The small molecule below binds the protein below.
Small molecule (SMILES): O=C(O)C1=C[C@H](O)[C@@H](O)[C@H](O[C@H]2[C@H](O)[C@@H](NS(=O)(=O)O)[C@@H](O[C@H]3[C@H](O)[C@@H](OS(=O)(=O)O)[C@H](O[C@H]4[C@H](O)[C@@H](NS(=O)(=O)O)[C@@H](O)O[C@@H]4COS(=O)(=O)O)O[C@H]3C(=O)O)O[C@@H]2COS(=O)(=O)O)O1

Binding-site contacts:
Ligand atom O6A contacts residue ARG579 of chain 1.A at 2.8 Å (salt-bridge).
Ligand atom O2S contacts residue ARG230 of chain 1.A at 2.6 Å (salt-bridge).
Ligand atom O3S contacts residue LYS755 of chain 1.A at 2.9 Å (salt-bridge).
Ligand atom O3S contacts residue ASN336 of chain 1.A at 3.1 Å (h-bond).
Ligand atom O2S contacts residue ASN336 of chain 1.A at 3.1 Å (h-bond).
Ligand atom O2S contacts residue SER554 of chain 1.A at 3.5 Å (h-bond).
Ligand atom O3S contacts residue PHE582 of chain 1.A at 3.2 Å.
Ligand atom O3S contacts residue GLY581 of chain 1.A at 3.2 Å.
Ligand atom O2S contacts residue LYS755 of chain 1.A at 2.8 Å (salt-bridge).
Ligand atom S contacts residue LYS755 of chain 1.A at 3.4 Å (salt-bridge).
Ligand atom O5 contacts residue ARG579 of chain 1.A at 3.1 Å (salt-bridge).
Ligand atom O4S contacts residue PRO492 of chain 1.A at 3.2 Å.
Ligand atom O5 contacts residue ARG233 of chain 1.A at 3.1 Å (salt-bridge).
Ligand atom O3 contacts residue ALA389 of chain 1.A at 3.2 Å (h-bond).
Ligand atom O5S contacts residue SER226 of chain 1.A at 3.0 Å (h-bond).
Ligand atom O3 contacts residue HIS337 of chain 1.A at 3.0 Å (h-bond).
Ligand atom O2S contacts residue ARG648 of chain 1.A at 3.5 Å (salt-bridge).
Ligand atom O6B contacts residue SER442 of chain 1.A at 3.2 Å (h-bond).
Ligand atom O1S contacts residue LYS755 of chain 1.A at 2.8 Å (salt-bridge).
Ligand atom O1S contacts residue ARG757 of chain 1.A at 3.0 Å (salt-bridge).
Ligand atom N2 contacts residue ARG757 of chain 1.A at 3.1 Å (salt-bridge).
Ligand atom O1S contacts residue ARG648 of chain 1.A at 3.0 Å (salt-bridge).
Ligand atom O6 contacts residue ASP70 of chain 1.A at 3.2 Å (salt-bridge).
Ligand atom O5S contacts residue GLU489 of chain 1.A at 3.1 Å (salt-bridge).
Ligand atom S1 contacts residue LYS755 of chain 1.A at 3.5 Å (salt-bridge).
Ligand atom O6 contacts residue ARG233 of chain 1.A at 3.3 Å (salt-bridge).
Ligand atom O1S contacts residue SER226 of chain 1.A at 3.3 Å (h-bond).
Ligand atom O3 contacts residue ARG757 of chain 1.A at 2.8 Å (salt-bridge).
Ligand atom O6B contacts residue ARG757 of chain 1.A at 2.6 Å (salt-bridge).
Ligand atom O2 contacts residue ARG579 of chain 1.A at 3.4 Å (salt-bridge).
Ligand atom N2 contacts residue ASN336 of chain 1.A at 3.4 Å (h-bond).
Ligand atom O6S contacts residue GLY71 of chain 1.A at 2.8 Å (h-bond).
Ligand atom O4 contacts residue HIS337 of chain 1.A at 3.2 Å (h-bond).
Ligand atom S1 contacts residue ASN336 of chain 1.A at 3.4 Å (h-bond).
Ligand atom O3 contacts residue ASN336 of chain 1.A at 3.2 Å (h-bond).
Ligand atom O6S contacts residue ARG233 of chain 1.A at 3.0 Å (salt-bridge).
Ligand atom O6S contacts residue ASP70 of chain 1.A at 3.5 Å (salt-bridge).
Ligand atom O2 contacts residue VAL393 of chain 1.A at 3.4 Å.
Ligand atom O3S contacts residue ARG579 of chain 1.A at 2.8 Å (salt-bridge).
Ligand atom O1S contacts residue LYS755 of chain 1.A at 3.1 Å (salt-bridge).

Sequence of chain 1.A:
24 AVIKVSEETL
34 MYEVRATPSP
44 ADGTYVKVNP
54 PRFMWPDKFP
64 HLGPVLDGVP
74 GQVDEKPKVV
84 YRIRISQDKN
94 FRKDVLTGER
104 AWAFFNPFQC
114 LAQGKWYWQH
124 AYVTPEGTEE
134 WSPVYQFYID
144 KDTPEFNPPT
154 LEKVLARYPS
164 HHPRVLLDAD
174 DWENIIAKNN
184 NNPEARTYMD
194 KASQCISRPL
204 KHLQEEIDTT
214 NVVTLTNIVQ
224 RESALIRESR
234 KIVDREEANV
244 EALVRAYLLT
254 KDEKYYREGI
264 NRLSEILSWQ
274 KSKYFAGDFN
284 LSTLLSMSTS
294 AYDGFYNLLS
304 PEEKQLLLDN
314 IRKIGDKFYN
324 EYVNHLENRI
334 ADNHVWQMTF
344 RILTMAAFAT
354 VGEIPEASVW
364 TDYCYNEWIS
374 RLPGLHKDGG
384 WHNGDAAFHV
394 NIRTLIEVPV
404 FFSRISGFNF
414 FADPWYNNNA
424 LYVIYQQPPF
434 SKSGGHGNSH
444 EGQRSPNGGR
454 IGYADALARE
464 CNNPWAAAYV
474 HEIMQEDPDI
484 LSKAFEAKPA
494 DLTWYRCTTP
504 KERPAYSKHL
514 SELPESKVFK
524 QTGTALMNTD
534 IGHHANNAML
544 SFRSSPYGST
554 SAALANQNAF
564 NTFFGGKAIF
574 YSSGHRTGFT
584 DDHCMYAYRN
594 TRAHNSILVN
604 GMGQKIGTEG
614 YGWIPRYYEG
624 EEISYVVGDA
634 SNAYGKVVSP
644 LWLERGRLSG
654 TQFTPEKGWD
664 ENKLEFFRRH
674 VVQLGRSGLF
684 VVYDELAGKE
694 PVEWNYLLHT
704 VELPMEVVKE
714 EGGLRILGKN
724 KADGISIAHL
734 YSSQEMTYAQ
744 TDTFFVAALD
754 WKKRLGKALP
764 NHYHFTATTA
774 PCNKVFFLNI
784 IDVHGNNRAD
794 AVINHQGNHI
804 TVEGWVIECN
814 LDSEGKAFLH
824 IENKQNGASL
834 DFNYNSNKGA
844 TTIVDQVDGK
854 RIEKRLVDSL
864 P